Binding-site contacts:
Ligand atom C8 contacts residue PHE45 of chain 1.X at 4.2 Å (hydrophobic).
Ligand atom O3 contacts residue LYS145 of chain 1.X at 4.0 Å.
Ligand atom C12 contacts residue LEU92 of chain 1.X at 4.0 Å (hydrophobic).
Ligand atom C4 contacts residue PHE45 of chain 1.X at 3.9 Å (hydrophobic).
Ligand atom C14 contacts residue VAL97 of chain 1.X at 3.5 Å (hydrophobic).
Ligand atom C16 contacts residue VAL97 of chain 1.X at 3.7 Å (hydrophobic).
Ligand atom C6 contacts residue GLN41 of chain 1.X at 3.2 Å.
Ligand atom C3 contacts residue PHE65 of chain 1.X at 3.4 Å (hydrophobic).
Ligand atom C4 contacts residue PHE65 of chain 1.X at 3.7 Å (hydrophobic).
Ligand atom C13 contacts residue VAL97 of chain 1.X at 3.5 Å (hydrophobic).
Ligand atom C3 contacts residue LEU71 of chain 1.X at 3.5 Å (hydrophobic).
Ligand atom C15 contacts residue ILE141 of chain 1.X at 4.2 Å (hydrophobic).
Ligand atom C5 contacts residue PHE45 of chain 1.X at 3.5 Å (hydrophobic).
Ligand atom C10 contacts residue LYS145 of chain 1.X at 3.9 Å.
Ligand atom C7 contacts residue GLN41 of chain 1.X at 3.3 Å.
Ligand atom C15 contacts residue VAL97 of chain 1.X at 3.5 Å (hydrophobic).
Ligand atom O1 contacts residue MET74 of chain 1.X at 3.5 Å.
Ligand atom C5 contacts residue LYS145 of chain 1.X at 3.9 Å.
Ligand atom C12 contacts residue VAL97 of chain 1.X at 3.6 Å (hydrophobic).
Ligand atom C3 contacts residue HIS69 of chain 1.X at 4.1 Å.
Ligand atom C6 contacts residue LYS145 of chain 1.X at 4.0 Å.
Ligand atom C4 contacts residue VAL44 of chain 1.X at 4.0 Å (hydrophobic).
Ligand atom C8 contacts residue LEU37 of chain 1.X at 3.5 Å (hydrophobic).
Ligand atom C7 contacts residue PHE45 of chain 1.X at 3.7 Å (hydrophobic).
Ligand atom C8 contacts residue LYS145 of chain 1.X at 3.8 Å.
Ligand atom C10 contacts residue PHE45 of chain 1.X at 3.9 Å (hydrophobic).
Ligand atom C2 contacts residue PHE65 of chain 1.X at 3.7 Å (hydrophobic).
Ligand atom C1 contacts residue MET74 of chain 1.X at 4.1 Å (hydrophobic).
Ligand atom C7 contacts residue LEU37 of chain 1.X at 3.7 Å (hydrophobic).
Ligand atom S contacts residue ARG33 of chain 1.X at 4.2 Å.
Ligand atom C7 contacts residue LYS145 of chain 1.X at 3.9 Å.
Ligand atom C9 contacts residue LYS145 of chain 1.X at 3.9 Å.
Ligand atom C6 contacts residue PHE45 of chain 1.X at 3.4 Å (hydrophobic).
Ligand atom O2 contacts residue ARG33 of chain 1.X at 2.7 Å (salt-bridge).
Ligand atom C4 contacts residue LYS145 of chain 1.X at 3.5 Å.
Ligand atom C13 contacts residue LEU92 of chain 1.X at 4.0 Å (hydrophobic).
Ligand atom N contacts residue MET74 of chain 1.X at 4.0 Å.
Ligand atom C11 contacts residue VAL97 of chain 1.X at 3.6 Å (hydrophobic).
Ligand atom C14 contacts residue GLU138 of chain 1.X at 4.0 Å.
Ligand atom C2 contacts residue LEU71 of chain 1.X at 3.5 Å (hydrophobic).

A small-molecule ligand and the protein it binds are described below.
Small molecule (SMILES): O=S(=O)(O)c1cccc2cccc(Nc3ccccc3)c12

Sequence of chain 1.X:
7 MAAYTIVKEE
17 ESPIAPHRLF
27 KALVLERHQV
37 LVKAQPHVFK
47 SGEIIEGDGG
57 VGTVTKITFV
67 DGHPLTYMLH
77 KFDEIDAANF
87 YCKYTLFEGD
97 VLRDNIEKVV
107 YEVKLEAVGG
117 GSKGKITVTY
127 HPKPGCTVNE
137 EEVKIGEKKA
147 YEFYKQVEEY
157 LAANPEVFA